Sequence of chain 1.A:
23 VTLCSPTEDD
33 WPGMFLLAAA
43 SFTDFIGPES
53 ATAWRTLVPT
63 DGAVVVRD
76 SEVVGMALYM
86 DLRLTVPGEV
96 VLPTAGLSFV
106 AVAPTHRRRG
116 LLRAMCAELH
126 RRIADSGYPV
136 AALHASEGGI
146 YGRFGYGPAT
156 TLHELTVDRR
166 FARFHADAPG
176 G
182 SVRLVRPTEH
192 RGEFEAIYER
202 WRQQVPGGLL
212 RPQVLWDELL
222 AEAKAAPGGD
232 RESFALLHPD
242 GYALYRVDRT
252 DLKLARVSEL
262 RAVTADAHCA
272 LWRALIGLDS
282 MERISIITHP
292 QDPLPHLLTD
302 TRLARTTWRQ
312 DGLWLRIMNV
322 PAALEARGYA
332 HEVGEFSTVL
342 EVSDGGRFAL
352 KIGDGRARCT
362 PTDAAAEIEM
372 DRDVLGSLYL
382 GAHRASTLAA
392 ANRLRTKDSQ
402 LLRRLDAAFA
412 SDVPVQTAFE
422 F

Binding-site contacts:
Ligand atom N6 contacts residue ASP46 of chain 1.A at 3.2 Å (salt-bridge).
Ligand atom CL2 contacts residue LEU83 of chain 1.A at 3.9 Å.
Ligand atom C13 contacts residue ASP46 of chain 1.A at 3.4 Å.
Ligand atom C16 contacts residue SER103 of chain 1.A at 3.7 Å.
Ligand atom C18 contacts residue TRP56 of chain 1.A at 3.8 Å (hydrophobic).
Ligand atom C12 contacts residue TRP56 of chain 1.A at 4.1 Å (hydrophobic).
Ligand atom C20 contacts residue PHE104 of chain 1.A at 3.2 Å (hydrophobic).
Ligand atom C11 contacts residue TRP56 of chain 1.A at 4.2 Å (hydrophobic).
Ligand atom N6 contacts residue PHE47 of chain 1.A at 4.2 Å.
Ligand atom N7 contacts residue ASP46 of chain 1.A at 2.7 Å (salt-bridge).
Ligand atom C11 contacts residue ASP46 of chain 1.A at 3.8 Å.
Ligand atom N9 contacts residue SER103 of chain 1.A at 3.4 Å (h-bond).
Ligand atom N7 contacts residue PHE44 of chain 1.A at 3.8 Å.
Ligand atom N8 contacts residue PHE104 of chain 1.A at 4.1 Å.
Ligand atom C19 contacts residue TRP56 of chain 1.A at 4.0 Å (hydrophobic).
Ligand atom C14 contacts residue SER103 of chain 1.A at 3.6 Å.
Ligand atom N10 contacts residue SER103 of chain 1.A at 3.0 Å (h-bond).
Ligand atom CL2 contacts residue TRP33 of chain 1.A at 4.1 Å.
Ligand atom C20 contacts residue TRP56 of chain 1.A at 3.9 Å (hydrophobic).
Ligand atom C18 contacts residue LEU83 of chain 1.A at 4.1 Å (hydrophobic).
Ligand atom C12 contacts residue ASP46 of chain 1.A at 4.1 Å.
Ligand atom C17 contacts residue TRP56 of chain 1.A at 3.5 Å (hydrophobic).
Ligand atom C16 contacts residue MET85 of chain 1.A at 3.8 Å (hydrophobic).
Ligand atom C17 contacts residue LEU83 of chain 1.A at 3.8 Å (hydrophobic).
Ligand atom CL2 contacts residue ARG57 of chain 1.A at 3.7 Å.
Ligand atom C10 contacts residue TRP56 of chain 1.A at 3.9 Å (hydrophobic).
Ligand atom N10 contacts residue PHE422 of chain 1.A at 4.0 Å.
Ligand atom N10 contacts residue TRP56 of chain 1.A at 4.0 Å.
Ligand atom N9 contacts residue PHE422 of chain 1.A at 3.0 Å (h-bond).
Ligand atom C18 contacts residue PHE104 of chain 1.A at 4.1 Å (hydrophobic).
Ligand atom C15 contacts residue PHE104 of chain 1.A at 3.8 Å (hydrophobic).
Ligand atom CL2 contacts residue ALA53 of chain 1.A at 4.1 Å.
Ligand atom C15 contacts residue TRP56 of chain 1.A at 3.6 Å (hydrophobic).
Ligand atom C12 contacts residue SER52 of chain 1.A at 4.0 Å.
Ligand atom C14 contacts residue PHE422 of chain 1.A at 4.0 Å (hydrophobic).
Ligand atom C15 contacts residue SER103 of chain 1.A at 3.7 Å.
Ligand atom C19 contacts residue PHE104 of chain 1.A at 3.4 Å (hydrophobic).
Ligand atom C16 contacts residue TRP56 of chain 1.A at 3.4 Å (hydrophobic).
Ligand atom C19 contacts residue ALA53 of chain 1.A at 3.8 Å (hydrophobic).
Ligand atom C16 contacts residue PHE104 of chain 1.A at 4.2 Å (hydrophobic).

This protein binds this small molecule.
Small molecule (SMILES): [H]/N=C(\N/C(=N/[H])NCCCCCCNC(=N)NC(=N)Nc1ccc(Cl)cc1)Nc1ccc(Cl)cc1